Sequence of chain 1.A:
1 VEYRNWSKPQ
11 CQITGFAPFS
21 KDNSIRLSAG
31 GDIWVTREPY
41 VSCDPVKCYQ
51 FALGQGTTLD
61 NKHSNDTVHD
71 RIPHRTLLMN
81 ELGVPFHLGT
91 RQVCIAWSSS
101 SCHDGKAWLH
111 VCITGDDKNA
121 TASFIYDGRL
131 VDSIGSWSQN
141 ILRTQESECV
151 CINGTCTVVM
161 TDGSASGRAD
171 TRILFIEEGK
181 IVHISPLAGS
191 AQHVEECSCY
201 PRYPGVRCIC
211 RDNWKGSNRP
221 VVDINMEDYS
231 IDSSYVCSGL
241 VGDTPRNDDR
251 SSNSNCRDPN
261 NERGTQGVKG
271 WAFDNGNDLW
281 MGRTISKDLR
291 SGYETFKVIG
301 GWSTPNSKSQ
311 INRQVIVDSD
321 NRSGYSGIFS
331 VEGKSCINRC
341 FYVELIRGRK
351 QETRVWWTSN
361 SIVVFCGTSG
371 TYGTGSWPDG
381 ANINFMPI

The protein below binds the small molecule below.
Small molecule (SMILES): CC(=O)N[C@H]1[C@H](O[C@H]2[C@H](O)[C@@H](NC(C)=O)CO[C@@H]2CO)O[C@H](CO)[C@@H](O)[C@@H]1O

Binding-site contacts:
Ligand atom O7 contacts residue SER7 of chain 1.A at 2.8 Å (h-bond).
Ligand atom O6 contacts residue ASN5 of chain 1.A at 2.6 Å (h-bond).
Ligand atom C8 contacts residue GLU2 of chain 1.A at 4.4 Å.
Ligand atom O6 contacts residue GLU2 of chain 1.A at 3.9 Å.
Ligand atom C1 contacts residue SER7 of chain 1.A at 3.6 Å.
Ligand atom N2 contacts residue ASN5 of chain 1.A at 3.6 Å (h-bond).
Ligand atom C6 contacts residue ASN5 of chain 1.A at 3.4 Å.
Ligand atom C3 contacts residue ASN5 of chain 1.A at 3.5 Å.
Ligand atom C2 contacts residue NAG2 of chain 1.F at 3.5 Å.
Ligand atom O3 contacts residue NAG2 of chain 1.F at 2.7 Å.
Ligand atom O5 contacts residue SER7 of chain 1.A at 3.5 Å.
Ligand atom N2 contacts residue NAG2 of chain 1.F at 3.0 Å.
Ligand atom N2 contacts residue SER7 of chain 1.A at 3.6 Å.
Ligand atom C2 contacts residue SER7 of chain 1.A at 4.4 Å.
Ligand atom C2 contacts residue ASN5 of chain 1.A at 2.5 Å.
Ligand atom C4 contacts residue ASN5 of chain 1.A at 3.2 Å.
Ligand atom O4 contacts residue ASN5 of chain 1.A at 4.5 Å.
Ligand atom O6 contacts residue TYR3 of chain 1.A at 3.6 Å (h-bond).
Ligand atom C5 contacts residue ASN5 of chain 1.A at 3.0 Å.
Ligand atom O7 contacts residue TYR203 of chain 1.A at 3.6 Å (h-bond).
Ligand atom C8 contacts residue NAG1 of chain 1.F at 4.4 Å.
Ligand atom O7 contacts residue NAG2 of chain 1.F at 4.5 Å.
Ligand atom O7 contacts residue ASN5 of chain 1.A at 3.6 Å (h-bond).
Ligand atom C8 contacts residue SER7 of chain 1.A at 3.2 Å.
Ligand atom C8 contacts residue TYR203 of chain 1.A at 4.5 Å (hydrophobic).
Ligand atom O7 contacts residue NAG1 of chain 1.F at 3.2 Å (h-bond).
Ligand atom C7 contacts residue NAG2 of chain 1.F at 3.7 Å.
Ligand atom C7 contacts residue SER7 of chain 1.A at 2.9 Å.
Ligand atom C3 contacts residue NAG2 of chain 1.F at 3.6 Å.
Ligand atom O5 contacts residue ASN5 of chain 1.A at 2.3 Å (h-bond).
Ligand atom C1 contacts residue ASN5 of chain 1.A at 1.4 Å.
Ligand atom C7 contacts residue NAG1 of chain 1.F at 3.9 Å.
Ligand atom C7 contacts residue TYR203 of chain 1.A at 4.4 Å (hydrophobic).
Ligand atom C7 contacts residue ASN5 of chain 1.A at 4.0 Å.
Ligand atom C8 contacts residue NAG2 of chain 1.F at 3.9 Å.